This protein binds this small molecule.
Small molecule (SMILES): CC(=O)N[C@H]1[C@H](O[C@H]2[C@H](O)[C@@H](NC(C)=O)CO[C@@H]2CO[C@@H]2O[C@@H](C)[C@@H](O)[C@@H](O)[C@@H]2O)O[C@H](CO)[C@@H](O)[C@@H]1O[C@@H]1O[C@H](CO[C@H]2O[C@H](CO)[C@@H](O)[C@H](O)[C@@H]2O)[C@@H](O)[C@H](O)[C@@H]1O

Binding-site contacts:
Ligand atom O7 contacts residue GLY21 of chain 1.C at 3.3 Å.
Ligand atom C7 contacts residue ASN25 of chain 1.C at 3.3 Å.
Ligand atom O5 contacts residue ASN25 of chain 1.C at 2.3 Å (h-bond).
Ligand atom C8 contacts residue LEU50 of chain 1.C at 4.1 Å (hydrophobic).
Ligand atom O7 contacts residue ASN25 of chain 1.C at 3.2 Å (h-bond).
Ligand atom C8 contacts residue PHE24 of chain 1.C at 3.6 Å (hydrophobic).
Ligand atom C1 contacts residue ASN25 of chain 1.C at 1.4 Å.
Ligand atom C7 contacts residue PHE24 of chain 1.C at 4.4 Å (hydrophobic).
Ligand atom C3 contacts residue ASN25 of chain 1.C at 3.8 Å.
Ligand atom C4 contacts residue ASN25 of chain 1.C at 4.2 Å.
Ligand atom C2 contacts residue ASN25 of chain 1.C at 2.5 Å.
Ligand atom C5 contacts residue ASN25 of chain 1.C at 3.6 Å.
Ligand atom O7 contacts residue PHE20 of chain 1.C at 4.2 Å.
Ligand atom C7 contacts residue GLY21 of chain 1.C at 4.2 Å.
Ligand atom C8 contacts residue PHE20 of chain 1.C at 4.0 Å (hydrophobic).
Ligand atom N2 contacts residue ASN25 of chain 1.C at 3.0 Å (h-bond).

Sequence of chain 1.C:
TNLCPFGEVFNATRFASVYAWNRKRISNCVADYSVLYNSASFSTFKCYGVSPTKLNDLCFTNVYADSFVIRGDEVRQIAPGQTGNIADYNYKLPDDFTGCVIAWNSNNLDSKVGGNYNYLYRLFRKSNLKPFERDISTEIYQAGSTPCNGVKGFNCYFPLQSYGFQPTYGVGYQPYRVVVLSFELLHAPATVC